Binding-site contacts:
Ligand atom C5 contacts residue ASN330 of chain 1.B at 3.7 Å.
Ligand atom C4 contacts residue ASN330 of chain 1.B at 4.2 Å.
Ligand atom O7 contacts residue VAL354 of chain 1.B at 4.2 Å.
Ligand atom C1 contacts residue ASN330 of chain 1.B at 1.4 Å.
Ligand atom C3 contacts residue ASN330 of chain 1.B at 3.8 Å.
Ligand atom N2 contacts residue ASN330 of chain 1.B at 2.9 Å (h-bond).
Ligand atom C2 contacts residue ASN330 of chain 1.B at 2.5 Å.
Ligand atom O5 contacts residue ASN330 of chain 1.B at 2.4 Å (h-bond).
Ligand atom C7 contacts residue ASN330 of chain 1.B at 3.9 Å.
Ligand atom C8 contacts residue LEU355 of chain 1.B at 4.1 Å (hydrophobic).

A protein and the small-molecule ligand that binds it are described below.
Small molecule (SMILES): CC(=O)N[C@@H]1[C@@H](O)[C@H](O)[C@@H](CO)O[C@H]1O

Sequence of chain 1.B:
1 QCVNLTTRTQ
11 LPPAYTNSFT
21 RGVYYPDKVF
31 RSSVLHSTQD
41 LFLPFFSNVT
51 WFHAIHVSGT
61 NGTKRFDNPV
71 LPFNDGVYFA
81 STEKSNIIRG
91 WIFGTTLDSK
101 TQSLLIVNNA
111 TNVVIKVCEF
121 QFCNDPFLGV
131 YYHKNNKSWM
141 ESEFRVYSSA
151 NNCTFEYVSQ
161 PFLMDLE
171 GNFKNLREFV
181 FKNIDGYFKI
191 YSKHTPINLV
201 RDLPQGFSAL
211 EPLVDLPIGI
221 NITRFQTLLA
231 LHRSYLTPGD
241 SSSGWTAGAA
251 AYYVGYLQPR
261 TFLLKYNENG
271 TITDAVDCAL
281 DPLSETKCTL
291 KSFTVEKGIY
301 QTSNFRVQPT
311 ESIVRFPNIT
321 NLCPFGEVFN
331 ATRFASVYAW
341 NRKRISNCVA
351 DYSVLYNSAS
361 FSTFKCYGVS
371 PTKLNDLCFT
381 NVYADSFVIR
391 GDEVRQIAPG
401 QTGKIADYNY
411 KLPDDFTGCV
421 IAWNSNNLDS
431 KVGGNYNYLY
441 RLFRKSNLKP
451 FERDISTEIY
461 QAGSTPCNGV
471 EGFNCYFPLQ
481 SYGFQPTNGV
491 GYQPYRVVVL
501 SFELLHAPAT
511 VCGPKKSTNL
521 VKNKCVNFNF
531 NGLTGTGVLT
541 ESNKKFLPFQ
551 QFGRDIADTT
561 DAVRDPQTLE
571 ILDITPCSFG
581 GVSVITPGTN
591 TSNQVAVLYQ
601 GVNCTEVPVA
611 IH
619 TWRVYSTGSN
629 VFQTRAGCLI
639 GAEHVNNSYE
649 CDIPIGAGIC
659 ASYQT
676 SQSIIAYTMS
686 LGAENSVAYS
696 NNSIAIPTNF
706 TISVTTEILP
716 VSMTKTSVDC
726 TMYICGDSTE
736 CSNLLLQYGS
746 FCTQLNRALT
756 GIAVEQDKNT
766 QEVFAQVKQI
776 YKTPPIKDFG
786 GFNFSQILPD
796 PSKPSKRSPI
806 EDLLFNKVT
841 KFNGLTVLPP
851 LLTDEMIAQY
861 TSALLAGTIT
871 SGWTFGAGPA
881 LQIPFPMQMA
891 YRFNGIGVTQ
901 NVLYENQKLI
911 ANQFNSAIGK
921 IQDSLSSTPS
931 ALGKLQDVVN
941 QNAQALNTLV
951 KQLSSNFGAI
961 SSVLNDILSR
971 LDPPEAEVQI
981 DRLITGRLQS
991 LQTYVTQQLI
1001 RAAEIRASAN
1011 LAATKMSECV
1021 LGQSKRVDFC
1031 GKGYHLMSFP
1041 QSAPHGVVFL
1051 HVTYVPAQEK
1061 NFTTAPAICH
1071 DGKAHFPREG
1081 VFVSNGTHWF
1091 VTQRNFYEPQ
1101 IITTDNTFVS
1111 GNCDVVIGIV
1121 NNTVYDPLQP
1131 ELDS